Binding-site contacts:
Ligand atom O8 contacts residue VAL42 of chain 1.T at 3.8 Å.
Ligand atom O10 contacts residue ALA43 of chain 1.T at 3.4 Å.
Ligand atom C9 contacts residue VAL42 of chain 1.T at 2.9 Å (hydrophobic).
Ligand atom C11 contacts residue VAL42 of chain 1.T at 4.3 Å (hydrophobic).
Ligand atom O8 contacts residue THR41 of chain 1.T at 3.4 Å.
Ligand atom C6 contacts residue THR41 of chain 1.T at 4.0 Å.
Ligand atom C7 contacts residue THR41 of chain 1.T at 4.0 Å.
Ligand atom C11 contacts residue THR41 of chain 1.T at 3.2 Å.
Ligand atom C9 contacts residue ARG105 of chain 1.S at 3.8 Å.
Ligand atom C10 contacts residue THR41 of chain 1.T at 3.6 Å.
Ligand atom O4 contacts residue ALA50 of chain 1.T at 2.8 Å (h-bond).
Ligand atom C11 contacts residue HIS100 of chain 1.S at 4.3 Å.
Ligand atom C10 contacts residue PRO51 of chain 1.T at 4.0 Å (hydrophobic).
Ligand atom C11 contacts residue ALA43 of chain 1.T at 3.7 Å (hydrophobic).
Ligand atom C7 contacts residue VAL42 of chain 1.T at 3.5 Å (hydrophobic).
Ligand atom C10 contacts residue ALA43 of chain 1.T at 3.9 Å (hydrophobic).
Ligand atom O1A contacts residue HIS52 of chain 1.T at 3.9 Å.
Ligand atom C8 contacts residue VAL42 of chain 1.T at 3.7 Å (hydrophobic).
Ligand atom O10 contacts residue ALA50 of chain 1.T at 3.0 Å (h-bond).
Ligand atom N5 contacts residue ALA50 of chain 1.T at 3.5 Å (h-bond).
Ligand atom C5 contacts residue THR41 of chain 1.T at 4.0 Å.
Ligand atom C4 contacts residue HIS52 of chain 1.T at 4.0 Å.
Ligand atom C10 contacts residue ALA50 of chain 1.T at 3.3 Å (hydrophobic).
Ligand atom C11 contacts residue ALA50 of chain 1.T at 3.7 Å (hydrophobic).
Ligand atom C11 contacts residue PRO51 of chain 1.T at 3.6 Å (hydrophobic).
Ligand atom N5 contacts residue THR41 of chain 1.T at 3.0 Å (h-bond).
Ligand atom O7 contacts residue VAL42 of chain 1.T at 3.5 Å (h-bond).
Ligand atom C5 contacts residue ALA50 of chain 1.T at 4.1 Å (hydrophobic).
Ligand atom C8 contacts residue THR41 of chain 1.T at 4.3 Å.
Ligand atom O8 contacts residue ARG105 of chain 1.S at 4.2 Å.
Ligand atom O7 contacts residue ALA43 of chain 1.T at 3.7 Å.
Ligand atom O9 contacts residue ARG105 of chain 1.S at 4.3 Å.
Ligand atom C1 contacts residue HIS52 of chain 1.T at 3.5 Å.
Ligand atom O7 contacts residue SER44 of chain 1.T at 4.2 Å.
Ligand atom O10 contacts residue ASP49 of chain 1.T at 4.0 Å.
Ligand atom C4 contacts residue ALA50 of chain 1.T at 3.7 Å (hydrophobic).
Ligand atom C11 contacts residue ASP49 of chain 1.T at 3.9 Å.
Ligand atom O10 contacts residue ASN48 of chain 1.T at 3.3 Å (h-bond).
Ligand atom O9 contacts residue VAL42 of chain 1.T at 4.1 Å.
Ligand atom O1B contacts residue HIS52 of chain 1.T at 2.9 Å (h-bond).

A protein and the small-molecule ligand that binds it are described below.
Small molecule (SMILES): CC(=O)N[C@H]1[C@H]([C@H](O)[C@H](O)CO)O[C@@](O)(C(=O)O)C[C@@H]1O

Sequence of chain 1.S:
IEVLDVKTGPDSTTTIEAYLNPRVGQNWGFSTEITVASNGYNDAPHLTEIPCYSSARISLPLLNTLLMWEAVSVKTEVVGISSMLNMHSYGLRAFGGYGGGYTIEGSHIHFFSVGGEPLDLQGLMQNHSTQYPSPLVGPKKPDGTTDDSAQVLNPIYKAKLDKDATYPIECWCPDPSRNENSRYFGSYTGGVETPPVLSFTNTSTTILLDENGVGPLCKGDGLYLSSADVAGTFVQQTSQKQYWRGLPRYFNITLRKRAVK

Sequence of chain 1.T:
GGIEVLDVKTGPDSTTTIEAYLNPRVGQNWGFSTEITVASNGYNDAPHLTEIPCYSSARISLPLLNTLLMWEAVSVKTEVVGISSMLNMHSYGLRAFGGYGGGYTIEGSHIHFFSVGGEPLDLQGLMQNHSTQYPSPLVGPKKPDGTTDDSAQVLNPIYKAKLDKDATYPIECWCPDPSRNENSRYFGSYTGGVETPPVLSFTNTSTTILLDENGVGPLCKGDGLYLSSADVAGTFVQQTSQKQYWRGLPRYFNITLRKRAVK